This protein binds this small molecule.
Small molecule (SMILES): CCCCC[C@H](CC(=O)NO)C(=O)N[C@H](C(=O)N1CCC[C@H]1CO)C(C)C

Binding-site contacts:
Ligand atom N1 contacts residue ARG185 of chain 1.B at 3.3 Å (salt-bridge).
Ligand atom O2 contacts residue ARG185 of chain 1.B at 2.6 Å (salt-bridge).
Ligand atom C5 contacts residue GLN106 of chain 1.B at 4.4 Å.
Ligand atom C12 contacts residue ARG185 of chain 1.B at 4.3 Å.
Ligand atom C11 contacts residue GLN106 of chain 1.B at 4.2 Å.
Ligand atom C8 contacts residue GLN106 of chain 1.B at 3.6 Å.
Ligand atom C18 contacts residue LEU183 of chain 1.B at 3.4 Å (hydrophobic).
Ligand atom C11 contacts residue GLY107 of chain 1.B at 3.9 Å.
Ligand atom C7 contacts residue GLN106 of chain 1.B at 3.7 Å.
Ligand atom C18 contacts residue GLU184 of chain 1.B at 4.0 Å.
Ligand atom C6 contacts residue GLN106 of chain 1.B at 3.5 Å.
Ligand atom C18 contacts residue ARG185 of chain 1.B at 4.1 Å.
Ligand atom C26 contacts residue LEU105 of chain 1.B at 4.2 Å (hydrophobic).
Ligand atom O20 contacts residue LEU105 of chain 1.B at 4.5 Å.
Ligand atom C17 contacts residue LEU183 of chain 1.B at 4.0 Å (hydrophobic).
Ligand atom C16 contacts residue LEU183 of chain 1.B at 4.1 Å (hydrophobic).
Ligand atom C10 contacts residue GLY107 of chain 1.B at 4.0 Å.
Ligand atom O27 contacts residue LEU105 of chain 1.B at 4.4 Å.
Ligand atom C10 contacts residue GLN106 of chain 1.B at 4.1 Å.
Ligand atom O13 contacts residue ARG185 of chain 1.B at 3.6 Å.
Ligand atom N14 contacts residue GLN106 of chain 1.B at 4.4 Å.
Ligand atom C9 contacts residue GLN106 of chain 1.B at 4.0 Å.

Sequence of chain 1.B:
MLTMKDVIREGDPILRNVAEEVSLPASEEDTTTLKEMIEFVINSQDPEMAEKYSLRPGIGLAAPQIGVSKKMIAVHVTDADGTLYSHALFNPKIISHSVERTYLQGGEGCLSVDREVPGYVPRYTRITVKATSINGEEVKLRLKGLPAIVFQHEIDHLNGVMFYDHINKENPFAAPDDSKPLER